Sequence of chain 1.B:
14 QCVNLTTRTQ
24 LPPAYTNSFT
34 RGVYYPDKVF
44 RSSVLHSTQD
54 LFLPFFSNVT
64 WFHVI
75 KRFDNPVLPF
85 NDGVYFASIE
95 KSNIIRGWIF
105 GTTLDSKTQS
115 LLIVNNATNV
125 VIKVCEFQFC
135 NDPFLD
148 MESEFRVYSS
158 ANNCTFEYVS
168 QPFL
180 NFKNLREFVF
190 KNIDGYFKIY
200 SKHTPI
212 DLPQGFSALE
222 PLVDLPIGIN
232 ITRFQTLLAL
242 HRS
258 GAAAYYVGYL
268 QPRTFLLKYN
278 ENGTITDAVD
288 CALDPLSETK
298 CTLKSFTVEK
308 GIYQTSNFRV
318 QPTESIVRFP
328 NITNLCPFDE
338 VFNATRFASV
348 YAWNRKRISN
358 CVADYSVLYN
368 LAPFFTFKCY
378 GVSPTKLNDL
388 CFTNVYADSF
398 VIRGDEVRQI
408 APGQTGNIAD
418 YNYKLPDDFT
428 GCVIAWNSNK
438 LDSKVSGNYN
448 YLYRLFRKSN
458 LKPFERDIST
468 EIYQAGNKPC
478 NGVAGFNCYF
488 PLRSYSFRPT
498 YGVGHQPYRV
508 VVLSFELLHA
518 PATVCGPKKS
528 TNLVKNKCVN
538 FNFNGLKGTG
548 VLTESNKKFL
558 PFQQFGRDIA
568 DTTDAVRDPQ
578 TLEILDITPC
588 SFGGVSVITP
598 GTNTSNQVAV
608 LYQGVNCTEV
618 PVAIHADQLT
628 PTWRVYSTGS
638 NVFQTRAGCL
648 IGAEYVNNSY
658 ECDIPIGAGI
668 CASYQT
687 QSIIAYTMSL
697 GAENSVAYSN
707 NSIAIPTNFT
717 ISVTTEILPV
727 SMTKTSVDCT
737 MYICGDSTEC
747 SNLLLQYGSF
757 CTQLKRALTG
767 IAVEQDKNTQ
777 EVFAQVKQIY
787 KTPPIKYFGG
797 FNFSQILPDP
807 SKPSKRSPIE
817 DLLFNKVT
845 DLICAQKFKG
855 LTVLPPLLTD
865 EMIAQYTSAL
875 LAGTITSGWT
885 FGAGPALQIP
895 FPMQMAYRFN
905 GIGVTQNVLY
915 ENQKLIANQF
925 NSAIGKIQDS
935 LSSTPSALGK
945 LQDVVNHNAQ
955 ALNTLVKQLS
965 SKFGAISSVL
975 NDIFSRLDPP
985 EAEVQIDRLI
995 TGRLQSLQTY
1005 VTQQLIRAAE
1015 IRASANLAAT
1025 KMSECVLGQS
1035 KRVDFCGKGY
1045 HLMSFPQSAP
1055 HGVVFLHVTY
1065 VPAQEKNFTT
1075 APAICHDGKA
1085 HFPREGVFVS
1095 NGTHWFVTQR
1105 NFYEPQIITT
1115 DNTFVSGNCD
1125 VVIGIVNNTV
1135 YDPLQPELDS

Binding-site contacts:
Ligand atom O7 contacts residue ASN328 of chain 1.B at 2.9 Å (h-bond).
Ligand atom C5 contacts residue ASN328 of chain 1.B at 3.7 Å.
Ligand atom C3 contacts residue ASN328 of chain 1.B at 3.8 Å.
Ligand atom C1 contacts residue ASN328 of chain 1.B at 1.4 Å.
Ligand atom C7 contacts residue ASN328 of chain 1.B at 3.1 Å.
Ligand atom O5 contacts residue ASN328 of chain 1.B at 2.4 Å (h-bond).
Ligand atom N2 contacts residue ASN328 of chain 1.B at 2.9 Å (h-bond).
Ligand atom C2 contacts residue ASN328 of chain 1.B at 2.5 Å.
Ligand atom C8 contacts residue ASN328 of chain 1.B at 4.0 Å.
Ligand atom C4 contacts residue ASN328 of chain 1.B at 4.2 Å.

A protein and the small-molecule ligand that binds it are described below.
Small molecule (SMILES): CC(=O)N[C@@H]1[C@@H](O)[C@H](O)[C@@H](CO)O[C@H]1O